Sequence of chain 11.D:
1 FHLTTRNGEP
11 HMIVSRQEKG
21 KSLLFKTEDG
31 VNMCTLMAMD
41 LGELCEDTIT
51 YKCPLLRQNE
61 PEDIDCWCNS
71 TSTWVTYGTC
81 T

Binding-site contacts:
Ligand atom O3 contacts residue VAL31 of chain 11.D at 3.6 Å.
Ligand atom C5 contacts residue NAG1 of chain 11.X at 4.4 Å.
Ligand atom C2 contacts residue ASN69 of chain 11.D at 4.2 Å.
Ligand atom O5 contacts residue MET33 of chain 11.D at 4.2 Å.
Ligand atom C1 contacts residue ASN69 of chain 11.D at 2.7 Å.
Ligand atom C6 contacts residue LEU24 of chain 11.D at 4.5 Å (hydrophobic).
Ligand atom C8 contacts residue SER70 of chain 11.D at 3.7 Å.
Ligand atom C2 contacts residue VAL31 of chain 11.D at 4.0 Å (hydrophobic).
Ligand atom O7 contacts residue ASN69 of chain 11.D at 3.8 Å.
Ligand atom O3 contacts residue NAG1 of chain 11.X at 2.6 Å (h-bond).
Ligand atom C6 contacts residue NAG1 of chain 11.X at 4.3 Å.
Ligand atom C5 contacts residue ASN69 of chain 11.D at 3.7 Å.
Ligand atom O1 contacts residue MET33 of chain 11.D at 3.9 Å.
Ligand atom O4 contacts residue VAL31 of chain 11.D at 3.3 Å.
Ligand atom C8 contacts residue ASN69 of chain 11.D at 3.4 Å.
Ligand atom C3 contacts residue VAL31 of chain 11.D at 3.0 Å (hydrophobic).
Ligand atom C5 contacts residue VAL31 of chain 11.D at 4.2 Å (hydrophobic).
Ligand atom O4 contacts residue NAG1 of chain 11.X at 3.0 Å.
Ligand atom N2 contacts residue VAL31 of chain 11.D at 4.0 Å.
Ligand atom O5 contacts residue ASN69 of chain 11.D at 2.8 Å (h-bond).
Ligand atom C3 contacts residue NAG1 of chain 11.X at 3.7 Å.
Ligand atom O1 contacts residue SER70 of chain 11.D at 4.2 Å.
Ligand atom O1 contacts residue VAL31 of chain 11.D at 3.4 Å (h-bond).
Ligand atom C4 contacts residue NAG1 of chain 11.X at 3.2 Å.
Ligand atom C1 contacts residue VAL31 of chain 11.D at 4.3 Å (hydrophobic).
Ligand atom C8 contacts residue ARG57 of chain 11.D at 4.2 Å.
Ligand atom C6 contacts residue ASN69 of chain 11.D at 4.4 Å.
Ligand atom C4 contacts residue VAL31 of chain 11.D at 3.8 Å (hydrophobic).
Ligand atom O6 contacts residue NAG1 of chain 11.X at 3.0 Å.
Ligand atom C7 contacts residue SER70 of chain 11.D at 4.4 Å.
Ligand atom O1 contacts residue ASN69 of chain 11.D at 2.1 Å (h-bond).
Ligand atom C6 contacts residue MET33 of chain 11.D at 3.5 Å (hydrophobic).
Ligand atom C7 contacts residue ASN69 of chain 11.D at 3.8 Å.
Ligand atom N2 contacts residue ASN69 of chain 11.D at 4.3 Å.
Ligand atom C5 contacts residue MET33 of chain 11.D at 3.7 Å (hydrophobic).

The small molecule below binds the protein below.
Small molecule (SMILES): CC(=O)N[C@@H]1[C@@H](O)[C@H](O)[C@@H](CO)O[C@H]1O